Binding-site contacts:
Ligand atom OP1 contacts residue ARG15 of chain 1.B at 2.9 Å (salt-bridge).
Ligand atom C5 contacts residue GLN34 of chain 1.B at 3.2 Å.
Ligand atom N2 contacts residue GLY24 of chain 1.B at 3.2 Å (h-bond).
Ligand atom C5 contacts residue TRP26 of chain 1.B at 3.3 Å (hydrophobic).
Ligand atom C2 contacts residue GLN34 of chain 1.B at 3.3 Å.
Ligand atom C2 contacts residue ARG21 of chain 1.B at 3.5 Å.
Ligand atom N1 contacts residue MET35 of chain 1.B at 3.4 Å.
Ligand atom OP1 contacts residue ARG15 of chain 1.B at 2.9 Å (salt-bridge).
Ligand atom N2 contacts residue LYS22 of chain 1.B at 2.9 Å (salt-bridge).
Ligand atom OP2 contacts residue LYS36 of chain 1.B at 2.8 Å (salt-bridge).
Ligand atom O6 contacts residue MET35 of chain 1.B at 2.9 Å (h-bond).
Ligand atom C2 contacts residue TRP26 of chain 1.B at 3.4 Å (hydrophobic).
Ligand atom N7 contacts residue GLN34 of chain 1.B at 3.4 Å.
Ligand atom N4 contacts residue ARG21 of chain 1.B at 3.0 Å (salt-bridge).
Ligand atom C2 contacts residue GLY24 of chain 1.B at 3.4 Å.
Ligand atom C1' contacts residue MET35 of chain 1.B at 3.4 Å (hydrophobic).
Ligand atom C6 contacts residue GLN34 of chain 1.B at 3.4 Å.
Ligand atom N3 contacts residue ARG21 of chain 1.B at 3.3 Å (salt-bridge).
Ligand atom O5' contacts residue ARG21 of chain 1.B at 3.2 Å (salt-bridge).
Ligand atom O4' contacts residue TRP26 of chain 1.B at 3.1 Å.
Ligand atom O3' contacts residue ARG21 of chain 1.B at 3.2 Å (salt-bridge).
Ligand atom C6 contacts residue PHE5 of chain 1.B at 3.4 Å (hydrophobic).
Ligand atom C2 contacts residue MET35 of chain 1.B at 3.4 Å (hydrophobic).
Ligand atom N9 contacts residue GLN34 of chain 1.B at 3.1 Å (h-bond).
Ligand atom OP2 contacts residue ARG15 of chain 1.B at 2.9 Å (salt-bridge).
Ligand atom C4 contacts residue TRP26 of chain 1.B at 3.4 Å (hydrophobic).
Ligand atom O6 contacts residue TRP26 of chain 1.B at 3.1 Å (h-bond).
Ligand atom N1 contacts residue GLY24 of chain 1.B at 2.8 Å (h-bond).
Ligand atom N9 contacts residue TRP26 of chain 1.B at 3.4 Å.
Ligand atom N1 contacts residue TRP26 of chain 1.B at 3.2 Å (h-bond).
Ligand atom N3 contacts residue TRP26 of chain 1.B at 3.4 Å.
Ligand atom N3 contacts residue GLN34 of chain 1.B at 3.2 Å (h-bond).
Ligand atom C6 contacts residue ARG21 of chain 1.B at 3.1 Å.
Ligand atom O4' contacts residue VAL2 of chain 1.B at 3.3 Å.
Ligand atom N7 contacts residue TRP26 of chain 1.B at 3.3 Å.
Ligand atom C6 contacts residue TRP26 of chain 1.B at 3.1 Å (hydrophobic).
Ligand atom O4' contacts residue ARG21 of chain 1.B at 3.0 Å (salt-bridge).
Ligand atom C8 contacts residue TRP26 of chain 1.B at 3.4 Å (hydrophobic).
Ligand atom C4 contacts residue GLN34 of chain 1.B at 3.2 Å.
Ligand atom O3' contacts residue ARG15 of chain 1.B at 3.3 Å (salt-bridge).

Sequence of chain 1.B:
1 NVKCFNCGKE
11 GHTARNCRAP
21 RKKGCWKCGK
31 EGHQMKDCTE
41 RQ

A small-molecule ligand and the protein it binds are described below.
Small molecule (SMILES): Nc1ccn([C@H]2C[C@H](O[P](=O)(O)OC[C@H]3O[C@@H](n4cnc5c(=O)[nH]c(N)nc54)C[C@@H]3O[P](=O)(O)OC[C@H]3O[C@@H](n4ccc(N)nc4=O)C[C@@H]3O[P](=O)(O)OC[C@H]3O[C@@H](n4ccc(N)nc4=O)C[C@@H]3O)[C@@H](CO[P](=O)(O)O[C@H]3C[C@H](n4cnc5c4NC=NC5N)O[C@@H]3CO)O2)c(=O)n1